Sequence of chain 1.C:
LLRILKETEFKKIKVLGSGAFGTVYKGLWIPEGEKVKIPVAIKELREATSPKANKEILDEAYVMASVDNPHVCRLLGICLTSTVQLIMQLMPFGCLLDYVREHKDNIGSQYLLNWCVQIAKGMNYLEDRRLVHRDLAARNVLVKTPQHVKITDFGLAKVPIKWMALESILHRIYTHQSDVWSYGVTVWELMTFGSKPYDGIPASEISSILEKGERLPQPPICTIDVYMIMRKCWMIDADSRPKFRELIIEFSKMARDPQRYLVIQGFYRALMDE

A small-molecule ligand and the protein it binds are described below.
Small molecule (SMILES): C=CC(=O)N1CC[C@@H](Oc2nc(Nc3ccc(N4CCC(N5CCN(C)CC5)CC4)cc3)c(C(N)=O)nc2CC)C1

Binding-site contacts:
Ligand atom C28 contacts residue GLU113 of chain 1.C at 3.1 Å.
Ligand atom N7 contacts residue MET102 of chain 1.C at 3.8 Å.
Ligand atom C21 contacts residue PHE104 of chain 1.C at 3.4 Å (hydrophobic).
Ligand atom C29 contacts residue GLN100 of chain 1.C at 3.3 Å.
Ligand atom N6 contacts residue LEU153 of chain 1.C at 3.6 Å.
Ligand atom C9 contacts residue VNS1 of chain 1.I at 3.7 Å.
Ligand atom C32 contacts residue THR163 of chain 1.C at 3.7 Å.
Ligand atom C32 contacts residue VNS1 of chain 1.I at 3.2 Å.
Ligand atom C41 contacts residue ASP109 of chain 1.C at 3.5 Å.
Ligand atom C12 contacts residue GLY105 of chain 1.C at 3.6 Å.
Ligand atom C40 contacts residue CYS106 of chain 1.C at 2.8 Å (hydrophobic).
Ligand atom C14 contacts residue GLY105 of chain 1.C at 3.8 Å.
Ligand atom C10 contacts residue MET102 of chain 1.C at 3.5 Å (hydrophobic).
Ligand atom C37 contacts residue GLY28 of chain 1.C at 3.7 Å.
Ligand atom C29 contacts residue MET102 of chain 1.C at 3.4 Å (hydrophobic).
Ligand atom C11 contacts residue GLY105 of chain 1.C at 3.7 Å.
Ligand atom C13 contacts residue GLY105 of chain 1.C at 3.8 Å.
Ligand atom C37 contacts residue LEU27 of chain 1.C at 3.8 Å (hydrophobic).
Ligand atom N7 contacts residue LEU101 of chain 1.C at 3.6 Å.
Ligand atom C29 contacts residue ALA52 of chain 1.C at 3.7 Å (hydrophobic).
Ligand atom O30 contacts residue GLN100 of chain 1.C at 3.4 Å (h-bond).
Ligand atom C14 contacts residue MET102 of chain 1.C at 3.7 Å (hydrophobic).
Ligand atom C32 contacts residue ASP164 of chain 1.C at 3.8 Å.
Ligand atom N31 contacts residue ALA52 of chain 1.C at 3.6 Å.
Ligand atom O30 contacts residue MET102 of chain 1.C at 2.3 Å (h-bond).
Ligand atom N31 contacts residue MET99 of chain 1.C at 3.4 Å.
Ligand atom C14 contacts residue PRO103 of chain 1.C at 3.2 Å (hydrophobic).
Ligand atom C23 contacts residue MET311 of chain 1.C at 3.7 Å (hydrophobic).
Ligand atom N3 contacts residue LEU27 of chain 1.C at 3.8 Å.
Ligand atom C26 contacts residue GLU113 of chain 1.C at 3.5 Å.
Ligand atom C15 contacts residue MET102 of chain 1.C at 3.0 Å (hydrophobic).
Ligand atom C40 contacts residue ASP109 of chain 1.C at 3.1 Å.
Ligand atom C10 contacts residue LEU27 of chain 1.C at 3.8 Å (hydrophobic).
Ligand atom C21 contacts residue PRO103 of chain 1.C at 3.6 Å (hydrophobic).
Ligand atom N31 contacts residue GLN100 of chain 1.C at 2.3 Å (h-bond).
Ligand atom C41 contacts residue ARG150 of chain 1.C at 3.5 Å.
Ligand atom C41 contacts residue CYS106 of chain 1.C at 1.8 Å (hydrophobic).
Ligand atom C24 contacts residue MET311 of chain 1.C at 3.8 Å (hydrophobic).
Ligand atom N7 contacts residue LEU27 of chain 1.C at 3.5 Å.
Ligand atom O30 contacts residue LEU101 of chain 1.C at 3.1 Å.